The protein below binds the small molecule below.
Small molecule (SMILES): CC(=O)N[C@@H]1[C@@H](O)[C@H](O)[C@@H](CO)O[C@H]1O

Sequence of chain 1.B:
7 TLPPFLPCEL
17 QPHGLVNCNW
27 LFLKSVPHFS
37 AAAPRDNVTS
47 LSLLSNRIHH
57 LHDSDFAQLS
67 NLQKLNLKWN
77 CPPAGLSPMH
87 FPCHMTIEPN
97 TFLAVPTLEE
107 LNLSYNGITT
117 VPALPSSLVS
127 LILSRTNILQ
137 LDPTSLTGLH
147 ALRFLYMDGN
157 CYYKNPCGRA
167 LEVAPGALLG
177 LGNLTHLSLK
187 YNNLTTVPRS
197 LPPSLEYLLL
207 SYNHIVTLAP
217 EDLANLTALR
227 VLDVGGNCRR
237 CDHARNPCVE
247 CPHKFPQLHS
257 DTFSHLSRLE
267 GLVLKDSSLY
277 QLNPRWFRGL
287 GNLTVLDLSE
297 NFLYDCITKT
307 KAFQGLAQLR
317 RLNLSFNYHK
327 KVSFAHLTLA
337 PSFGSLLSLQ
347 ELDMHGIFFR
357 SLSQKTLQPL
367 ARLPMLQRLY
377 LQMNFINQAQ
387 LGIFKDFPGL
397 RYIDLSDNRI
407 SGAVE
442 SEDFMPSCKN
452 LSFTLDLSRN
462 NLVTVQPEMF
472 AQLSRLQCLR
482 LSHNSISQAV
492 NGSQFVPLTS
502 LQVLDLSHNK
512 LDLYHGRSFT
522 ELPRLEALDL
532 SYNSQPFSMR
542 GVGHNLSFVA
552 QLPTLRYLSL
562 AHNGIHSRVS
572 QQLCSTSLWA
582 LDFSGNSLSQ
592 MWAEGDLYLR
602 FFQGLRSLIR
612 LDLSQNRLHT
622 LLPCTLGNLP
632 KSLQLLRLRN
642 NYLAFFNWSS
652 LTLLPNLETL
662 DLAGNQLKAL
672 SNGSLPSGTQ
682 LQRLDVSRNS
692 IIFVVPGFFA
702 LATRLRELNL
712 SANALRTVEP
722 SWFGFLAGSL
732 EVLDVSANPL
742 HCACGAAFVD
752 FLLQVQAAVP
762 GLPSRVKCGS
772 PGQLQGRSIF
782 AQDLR

Binding-site contacts:
Ligand atom C2 contacts residue ARG165 of chain 1.B at 3.9 Å.
Ligand atom O7 contacts residue ASN189 of chain 1.B at 4.0 Å.
Ligand atom C3 contacts residue ASN189 of chain 1.B at 3.8 Å.
Ligand atom C8 contacts residue CYS157 of chain 1.B at 4.2 Å (hydrophobic).
Ligand atom C8 contacts residue TYR159 of chain 1.B at 4.3 Å (hydrophobic).
Ligand atom N2 contacts residue GLY164 of chain 1.B at 4.5 Å.
Ligand atom C5 contacts residue ARG165 of chain 1.B at 4.5 Å.
Ligand atom N2 contacts residue CYS157 of chain 1.B at 4.2 Å.
Ligand atom C4 contacts residue ASN189 of chain 1.B at 4.2 Å.
Ligand atom O5 contacts residue ASN189 of chain 1.B at 2.3 Å (h-bond).
Ligand atom C5 contacts residue ASN189 of chain 1.B at 3.6 Å.
Ligand atom O6 contacts residue ARG165 of chain 1.B at 3.6 Å.
Ligand atom C2 contacts residue ASN189 of chain 1.B at 2.4 Å.
Ligand atom N2 contacts residue ASN189 of chain 1.B at 2.8 Å (h-bond).
Ligand atom O5 contacts residue ALA166 of chain 1.B at 4.1 Å.
Ligand atom C3 contacts residue GLY164 of chain 1.B at 4.1 Å.
Ligand atom C7 contacts residue GLY164 of chain 1.B at 3.9 Å.
Ligand atom O7 contacts residue PRO162 of chain 1.B at 3.9 Å.
Ligand atom C7 contacts residue CYS157 of chain 1.B at 3.6 Å (hydrophobic).
Ligand atom C3 contacts residue ARG165 of chain 1.B at 4.5 Å.
Ligand atom O5 contacts residue GLY164 of chain 1.B at 4.3 Å.
Ligand atom O5 contacts residue ARG165 of chain 1.B at 3.7 Å.
Ligand atom C5 contacts residue GLY164 of chain 1.B at 4.5 Å.
Ligand atom C8 contacts residue TYR158 of chain 1.B at 3.8 Å (hydrophobic).
Ligand atom C4 contacts residue GLY164 of chain 1.B at 3.6 Å.
Ligand atom C1 contacts residue ASN189 of chain 1.B at 1.4 Å.
Ligand atom C1 contacts residue ARG165 of chain 1.B at 4.0 Å.
Ligand atom O7 contacts residue GLY164 of chain 1.B at 2.7 Å (h-bond).
Ligand atom O6 contacts residue GLY164 of chain 1.B at 3.7 Å.
Ligand atom O7 contacts residue ARG165 of chain 1.B at 4.1 Å.
Ligand atom O7 contacts residue CYS163 of chain 1.B at 3.1 Å (h-bond).
Ligand atom C7 contacts residue PRO162 of chain 1.B at 4.4 Å (hydrophobic).
Ligand atom C8 contacts residue PRO162 of chain 1.B at 3.9 Å (hydrophobic).
Ligand atom C7 contacts residue CYS163 of chain 1.B at 4.1 Å (hydrophobic).
Ligand atom O3 contacts residue GLY164 of chain 1.B at 3.6 Å.
Ligand atom O4 contacts residue GLY164 of chain 1.B at 4.3 Å.
Ligand atom O7 contacts residue CYS157 of chain 1.B at 3.2 Å (h-bond).
Ligand atom C4 contacts residue ARG165 of chain 1.B at 4.2 Å.
Ligand atom C2 contacts residue GLY164 of chain 1.B at 3.9 Å.
Ligand atom C7 contacts residue ASN189 of chain 1.B at 3.6 Å.